This small molecule binds to this protein.
Small molecule (SMILES): CC(=O)N[C@@H]1[C@@H](O)[C@H](O)[C@@H](CO)O[C@H]1O

Sequence of chain 1.A:
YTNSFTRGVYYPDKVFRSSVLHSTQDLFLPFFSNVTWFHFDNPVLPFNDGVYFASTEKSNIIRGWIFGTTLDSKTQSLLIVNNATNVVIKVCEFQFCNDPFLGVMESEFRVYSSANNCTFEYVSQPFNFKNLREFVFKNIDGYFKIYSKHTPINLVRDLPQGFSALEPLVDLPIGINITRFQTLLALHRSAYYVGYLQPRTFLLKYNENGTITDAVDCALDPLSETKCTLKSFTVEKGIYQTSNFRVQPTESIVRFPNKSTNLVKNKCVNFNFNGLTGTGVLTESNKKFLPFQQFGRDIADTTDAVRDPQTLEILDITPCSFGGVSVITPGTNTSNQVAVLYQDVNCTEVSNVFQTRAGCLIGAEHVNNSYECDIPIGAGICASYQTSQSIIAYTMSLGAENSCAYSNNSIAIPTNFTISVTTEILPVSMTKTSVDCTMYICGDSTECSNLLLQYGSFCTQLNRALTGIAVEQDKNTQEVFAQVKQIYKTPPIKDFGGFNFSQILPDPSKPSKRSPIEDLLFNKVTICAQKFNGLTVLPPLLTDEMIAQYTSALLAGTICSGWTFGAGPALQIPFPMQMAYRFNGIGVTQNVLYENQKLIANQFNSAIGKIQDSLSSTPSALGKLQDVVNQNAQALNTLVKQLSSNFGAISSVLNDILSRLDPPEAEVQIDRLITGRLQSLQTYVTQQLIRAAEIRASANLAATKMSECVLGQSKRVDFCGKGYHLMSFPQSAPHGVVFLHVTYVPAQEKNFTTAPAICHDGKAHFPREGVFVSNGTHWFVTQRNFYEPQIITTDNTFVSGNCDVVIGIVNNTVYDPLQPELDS

Binding-site contacts:
Ligand atom C4 contacts residue ASN801 of chain 1.A at 4.4 Å.
Ligand atom O7 contacts residue ASN801 of chain 1.A at 4.1 Å.
Ligand atom N2 contacts residue ASN801 of chain 1.A at 2.9 Å (h-bond).
Ligand atom C8 contacts residue LYS795 of chain 1.A at 3.1 Å.
Ligand atom O5 contacts residue ASN801 of chain 1.A at 2.5 Å (h-bond).
Ligand atom C8 contacts residue ASP796 of chain 1.A at 4.2 Å.
Ligand atom C5 contacts residue SER803 of chain 1.A at 4.5 Å.
Ligand atom C5 contacts residue ASN801 of chain 1.A at 3.8 Å.
Ligand atom C2 contacts residue ASN801 of chain 1.A at 2.5 Å.
Ligand atom C7 contacts residue LYS795 of chain 1.A at 4.3 Å.
Ligand atom C1 contacts residue SER803 of chain 1.A at 3.6 Å.
Ligand atom C7 contacts residue ASN801 of chain 1.A at 3.7 Å.
Ligand atom C3 contacts residue ASN801 of chain 1.A at 3.9 Å.
Ligand atom O5 contacts residue SER803 of chain 1.A at 4.2 Å.
Ligand atom C1 contacts residue ASN801 of chain 1.A at 1.5 Å.